Sequence of chain 1.F:
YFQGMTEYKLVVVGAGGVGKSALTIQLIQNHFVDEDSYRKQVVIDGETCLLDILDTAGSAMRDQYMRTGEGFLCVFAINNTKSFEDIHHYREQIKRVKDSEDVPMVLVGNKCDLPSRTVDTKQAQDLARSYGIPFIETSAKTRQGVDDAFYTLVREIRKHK

A small-molecule ligand and the protein it binds are described below.
Small molecule (SMILES): Nc1nc2c(ncn2[C@@H]2O[C@H](CO[P](=O)(O)O[P](=O)(O)NP(=O)(O)O)[C@@H](O)[C@H]2O)c(=O)[nH]1

Binding-site contacts:
Ligand atom N7 contacts residue ASN120 of chain 1.F at 3.1 Å (h-bond).
Ligand atom O1A contacts residue GLY19 of chain 1.F at 3.3 Å.
Ligand atom N2 contacts residue ASP123 of chain 1.F at 2.8 Å (salt-bridge).
Ligand atom N3B contacts residue GLY17 of chain 1.F at 3.0 Å (h-bond).
Ligand atom O2G contacts residue GLY64 of chain 1.F at 2.9 Å (h-bond).
Ligand atom O2B contacts residue GLY19 of chain 1.F at 2.8 Å (h-bond).
Ligand atom PG contacts residue LYS20 of chain 1.F at 3.7 Å.
Ligand atom O2B contacts residue LYS20 of chain 1.F at 2.8 Å (salt-bridge).
Ligand atom PB contacts residue LYS20 of chain 1.F at 3.6 Å.
Ligand atom N2 contacts residue LEU124 of chain 1.F at 3.4 Å.
Ligand atom O3' contacts residue ASP34 of chain 1.F at 3.1 Å (salt-bridge).
Ligand atom C6 contacts residue LYS121 of chain 1.F at 3.7 Å.
Ligand atom O1A contacts residue SER21 of chain 1.F at 3.2 Å (h-bond).
Ligand atom O6 contacts residue ASP123 of chain 1.F at 3.4 Å (salt-bridge).
Ligand atom C5' contacts residue GLY17 of chain 1.F at 3.7 Å.
Ligand atom C2 contacts residue ASP123 of chain 1.F at 3.6 Å.
Ligand atom O6 contacts residue ASN120 of chain 1.F at 3.4 Å (h-bond).
Ligand atom O6 contacts residue SER149 of chain 1.F at 3.4 Å.
Ligand atom O6 contacts residue ALA150 of chain 1.F at 2.9 Å (h-bond).
Ligand atom N7 contacts residue ALA150 of chain 1.F at 3.6 Å.
Ligand atom O2G contacts residue LYS20 of chain 1.F at 2.6 Å (salt-bridge).
Ligand atom O1A contacts residue ALA22 of chain 1.F at 2.9 Å (h-bond).
Ligand atom N1 contacts residue ASP123 of chain 1.F at 2.8 Å (salt-bridge).
Ligand atom O2G contacts residue GLY16 of chain 1.F at 3.6 Å.
Ligand atom O2' contacts residue ASP34 of chain 1.F at 3.3 Å (salt-bridge).
Ligand atom C8 contacts residue ALA22 of chain 1.F at 3.6 Å (hydrophobic).
Ligand atom O6 contacts residue LYS121 of chain 1.F at 3.3 Å.
Ligand atom O2B contacts residue VAL18 of chain 1.F at 3.2 Å (h-bond).
Ligand atom O2' contacts residue PHE32 of chain 1.F at 3.5 Å.
Ligand atom O1A contacts residue LYS20 of chain 1.F at 3.6 Å.
Ligand atom O4' contacts residue LYS121 of chain 1.F at 3.3 Å (salt-bridge).
Ligand atom O6 contacts residue LYS151 of chain 1.F at 3.6 Å.
Ligand atom C2' contacts residue VAL33 of chain 1.F at 3.6 Å (hydrophobic).
Ligand atom O5' contacts residue GLY19 of chain 1.F at 3.7 Å.
Ligand atom O3A contacts residue GLY19 of chain 1.F at 3.5 Å (h-bond).
Ligand atom O1B contacts residue LYS20 of chain 1.F at 3.5 Å (salt-bridge).
Ligand atom C6 contacts residue ASP123 of chain 1.F at 3.5 Å.
Ligand atom O2' contacts residue VAL33 of chain 1.F at 2.8 Å (h-bond).
Ligand atom O1B contacts residue SER21 of chain 1.F at 3.0 Å (h-bond).
Ligand atom O2B contacts residue GLY17 of chain 1.F at 3.6 Å (h-bond).